Binding-site contacts:
Ligand atom O40 contacts residue LYS136 of chain 1.A at 2.6 Å (salt-bridge).
Ligand atom C33 contacts residue ILE43 of chain 1.A at 3.8 Å (hydrophobic).
Ligand atom C38 contacts residue GLN51 of chain 1.A at 3.8 Å.
Ligand atom C3 contacts residue LYS136 of chain 1.A at 3.7 Å.
Ligand atom C37 contacts residue LEU38 of chain 1.A at 3.8 Å (hydrophobic).
Ligand atom C3 contacts residue TYR108 of chain 1.A at 3.6 Å (hydrophobic).
Ligand atom C11 contacts residue ALA42 of chain 1.A at 3.6 Å (hydrophobic).
Ligand atom N9 contacts residue LYS127 of chain 1.A at 3.3 Å (salt-bridge).
Ligand atom C4 contacts residue TYR108 of chain 1.A at 3.5 Å (hydrophobic).
Ligand atom O40 contacts residue TYR54 of chain 1.A at 2.6 Å (h-bond).
Ligand atom C36 contacts residue TYR54 of chain 1.A at 3.1 Å (hydrophobic).
Ligand atom C2 contacts residue LYS127 of chain 1.A at 3.4 Å.
Ligand atom O40 contacts residue LEU38 of chain 1.A at 3.9 Å.
Ligand atom O8 contacts residue TYR134 of chain 1.A at 3.7 Å.
Ligand atom C5 contacts residue LYS136 of chain 1.A at 3.7 Å.
Ligand atom C7 contacts residue LYS127 of chain 1.A at 3.9 Å.
Ligand atom O15 contacts residue LYS136 of chain 1.A at 3.6 Å (salt-bridge).
Ligand atom C3 contacts residue TH1 of chain 1.D at 3.3 Å.
Ligand atom C35 contacts residue TYR54 of chain 1.A at 3.3 Å (hydrophobic).
Ligand atom C10 contacts residue LYS127 of chain 1.A at 3.8 Å.
Ligand atom C35 contacts residue LEU38 of chain 1.A at 3.9 Å (hydrophobic).
Ligand atom C36 contacts residue LEU38 of chain 1.A at 3.5 Å (hydrophobic).
Ligand atom C5 contacts residue PHE125 of chain 1.A at 3.9 Å (hydrophobic).
Ligand atom C35 contacts residue LYS136 of chain 1.A at 3.7 Å.
Ligand atom C2 contacts residue TH1 of chain 1.D at 3.4 Å.
Ligand atom O15 contacts residue TYR108 of chain 1.A at 2.8 Å (h-bond).
Ligand atom C4 contacts residue LYS136 of chain 1.A at 3.8 Å.
Ligand atom C37 contacts residue GLN51 of chain 1.A at 3.4 Å.
Ligand atom O39 contacts residue LYS136 of chain 1.A at 3.4 Å (salt-bridge).
Ligand atom C4 contacts residue PHE125 of chain 1.A at 3.7 Å (hydrophobic).
Ligand atom C31 contacts residue ILE43 of chain 1.A at 3.7 Å (hydrophobic).
Ligand atom O15 contacts residue TH1 of chain 1.D at 2.4 Å.
Ligand atom O14 contacts residue TH1 of chain 1.D at 2.6 Å.
Ligand atom C34 contacts residue ILE43 of chain 1.A at 3.9 Å (hydrophobic).
Ligand atom C6 contacts residue TYR134 of chain 1.A at 3.8 Å (hydrophobic).
Ligand atom C16 contacts residue ALA42 of chain 1.A at 3.2 Å (hydrophobic).
Ligand atom O8 contacts residue ALA42 of chain 1.A at 3.5 Å.
Ligand atom C1 contacts residue LYS127 of chain 1.A at 3.6 Å.
Ligand atom C3 contacts residue LYS127 of chain 1.A at 3.9 Å.
Ligand atom O14 contacts residue LYS127 of chain 1.A at 3.1 Å (salt-bridge).

Sequence of chain 1.A:
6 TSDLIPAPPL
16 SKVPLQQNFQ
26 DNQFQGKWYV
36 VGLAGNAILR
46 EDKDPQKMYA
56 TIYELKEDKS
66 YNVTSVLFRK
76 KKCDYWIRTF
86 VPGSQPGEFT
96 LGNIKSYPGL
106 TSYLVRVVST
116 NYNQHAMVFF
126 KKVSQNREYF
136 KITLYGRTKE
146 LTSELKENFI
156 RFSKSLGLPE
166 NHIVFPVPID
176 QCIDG

The small molecule below binds the protein below.
Small molecule (SMILES): O=C(NCCN(CCNC(=O)c1cccc(O)c1O)CCNC(=O)c1cccc(=O)n1O)c1cccc(O)c1O